The protein below binds the small molecule below.
Small molecule (SMILES): NC1=N[C@H](CCNC(=O)c2ccoc2)Nc2c(F)ccc(F)c21

Sequence of chain 1.A:
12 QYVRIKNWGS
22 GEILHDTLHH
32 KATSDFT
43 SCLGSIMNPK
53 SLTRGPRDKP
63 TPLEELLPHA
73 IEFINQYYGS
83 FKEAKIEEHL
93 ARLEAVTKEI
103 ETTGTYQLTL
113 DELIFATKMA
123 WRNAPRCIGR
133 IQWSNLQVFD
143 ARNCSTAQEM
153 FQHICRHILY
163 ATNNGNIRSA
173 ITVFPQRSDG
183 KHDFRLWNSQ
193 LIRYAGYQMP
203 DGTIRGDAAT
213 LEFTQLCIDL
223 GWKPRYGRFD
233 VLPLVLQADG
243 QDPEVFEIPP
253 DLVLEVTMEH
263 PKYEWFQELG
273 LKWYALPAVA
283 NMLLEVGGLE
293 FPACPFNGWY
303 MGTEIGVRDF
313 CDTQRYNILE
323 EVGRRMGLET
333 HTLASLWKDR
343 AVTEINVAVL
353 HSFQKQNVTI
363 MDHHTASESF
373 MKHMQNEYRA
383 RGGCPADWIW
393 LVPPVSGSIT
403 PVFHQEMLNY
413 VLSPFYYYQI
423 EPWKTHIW

Binding-site contacts:
Ligand atom C1 contacts residue ASN299 of chain 1.A at 3.8 Å.
Ligand atom C6 contacts residue HEM1 of chain 1.C at 3.5 Å.
Ligand atom C8 contacts residue GLU306 of chain 1.A at 3.7 Å.
Ligand atom N9 contacts residue GLU306 of chain 1.A at 2.6 Å (salt-bridge).
Ligand atom N11 contacts residue TRP301 of chain 1.A at 3.2 Å (h-bond).
Ligand atom O25 contacts residue ASP311 of chain 1.A at 3.6 Å.
Ligand atom C4 contacts residue HEM1 of chain 1.C at 3.6 Å.
Ligand atom C1 contacts residue HEM1 of chain 1.C at 3.4 Å.
Ligand atom C2 contacts residue PHE298 of chain 1.A at 3.6 Å (hydrophobic).
Ligand atom O25 contacts residue ARG195 of chain 1.A at 2.9 Å.
Ligand atom O22 contacts residue TYR276 of chain 1.A at 2.8 Å (h-bond).
Ligand atom F27 contacts residue HEM1 of chain 1.C at 3.2 Å.
Ligand atom C3 contacts residue HEM1 of chain 1.C at 3.3 Å.
Ligand atom C24 contacts residue ARG195 of chain 1.A at 3.4 Å.
Ligand atom F12 contacts residue GLY300 of chain 1.A at 3.1 Å.
Ligand atom O22 contacts residue TYR302 of chain 1.A at 3.5 Å (h-bond).
Ligand atom N11 contacts residue PRO279 of chain 1.A at 3.5 Å.
Ligand atom C2 contacts residue HEM1 of chain 1.C at 3.2 Å.
Ligand atom N11 contacts residue GLU306 of chain 1.A at 2.8 Å (salt-bridge).
Ligand atom C10 contacts residue GLU306 of chain 1.A at 3.3 Å.
Ligand atom O22 contacts residue GLN192 of chain 1.A at 3.5 Å.
Ligand atom F12 contacts residue TRP301 of chain 1.A at 3.1 Å.
Ligand atom C10 contacts residue PRO279 of chain 1.A at 3.6 Å (hydrophobic).
Ligand atom C26 contacts residue ARG195 of chain 1.A at 3.4 Å.
Ligand atom F27 contacts residue VAL281 of chain 1.A at 2.9 Å.
Ligand atom C1 contacts residue GLY300 of chain 1.A at 3.2 Å.
Ligand atom N9 contacts residue HEM1 of chain 1.C at 3.7 Å.
Ligand atom C8 contacts residue HEM1 of chain 1.C at 3.4 Å.
Ligand atom F12 contacts residue HEM1 of chain 1.C at 3.6 Å.
Ligand atom F27 contacts residue PHE298 of chain 1.A at 3.4 Å.
Ligand atom C26 contacts residue ARG317 of chain 1.A at 3.5 Å.
Ligand atom N7 contacts residue HEM1 of chain 1.C at 3.4 Å.
Ligand atom C24 contacts residue ARG317 of chain 1.A at 3.7 Å.
Ligand atom C5 contacts residue HEM1 of chain 1.C at 3.6 Å.
Ligand atom C3 contacts residue VAL281 of chain 1.A at 3.6 Å (hydrophobic).
Ligand atom C6 contacts residue GLY300 of chain 1.A at 3.5 Å.
Ligand atom F12 contacts residue PRO279 of chain 1.A at 3.4 Å.
Ligand atom C26 contacts residue TYR276 of chain 1.A at 3.5 Å (hydrophobic).
Ligand atom C20 contacts residue TYR276 of chain 1.A at 3.7 Å (hydrophobic).
Ligand atom O25 contacts residue ARG317 of chain 1.A at 2.8 Å (salt-bridge).